A protein and the small-molecule ligand that binds it are described below.
Small molecule (SMILES): CC(=O)N[C@@H]1[C@@H](O)[C@H](O)[C@@H](CO)O[C@H]1O

Binding-site contacts:
Ligand atom O5 contacts residue ASN19 of chain 1.A at 2.3 Å (h-bond).
Ligand atom O5 contacts residue VAL22 of chain 1.A at 3.4 Å.
Ligand atom O6 contacts residue VAL22 of chain 1.A at 3.7 Å.
Ligand atom C6 contacts residue VAL22 of chain 1.A at 4.0 Å (hydrophobic).
Ligand atom C5 contacts residue VAL22 of chain 1.A at 4.3 Å (hydrophobic).
Ligand atom O5 contacts residue SER21 of chain 1.A at 4.1 Å.
Ligand atom O6 contacts residue LEU129 of chain 1.A at 3.9 Å.
Ligand atom N2 contacts residue ASN19 of chain 1.A at 2.9 Å (h-bond).
Ligand atom C4 contacts residue ASN19 of chain 1.A at 4.2 Å.
Ligand atom C5 contacts residue SER21 of chain 1.A at 4.3 Å.
Ligand atom O7 contacts residue ASN19 of chain 1.A at 3.5 Å (h-bond).
Ligand atom C6 contacts residue MET126 of chain 1.A at 4.2 Å (hydrophobic).
Ligand atom C3 contacts residue ASN19 of chain 1.A at 3.8 Å.
Ligand atom O6 contacts residue MET126 of chain 1.A at 4.3 Å.
Ligand atom C1 contacts residue SER21 of chain 1.A at 4.3 Å.
Ligand atom C7 contacts residue ASN19 of chain 1.A at 3.4 Å.
Ligand atom O7 contacts residue GLU133 of chain 1.A at 4.3 Å.
Ligand atom C1 contacts residue ASN19 of chain 1.A at 1.4 Å.
Ligand atom C5 contacts residue ASN19 of chain 1.A at 3.6 Å.
Ligand atom C1 contacts residue VAL22 of chain 1.A at 4.3 Å (hydrophobic).
Ligand atom C2 contacts residue ASN19 of chain 1.A at 2.4 Å.

Sequence of chain 1.A:
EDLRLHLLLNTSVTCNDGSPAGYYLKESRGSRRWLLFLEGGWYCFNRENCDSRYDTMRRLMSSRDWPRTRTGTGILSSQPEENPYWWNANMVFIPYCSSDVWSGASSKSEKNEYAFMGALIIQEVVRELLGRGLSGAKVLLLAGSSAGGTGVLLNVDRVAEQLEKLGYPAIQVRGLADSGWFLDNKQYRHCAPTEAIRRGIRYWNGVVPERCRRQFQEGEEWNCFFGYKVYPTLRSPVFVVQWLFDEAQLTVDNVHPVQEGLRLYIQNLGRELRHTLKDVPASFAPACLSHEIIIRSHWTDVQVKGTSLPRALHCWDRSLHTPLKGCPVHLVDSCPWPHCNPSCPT